Binding-site contacts:
Ligand atom C25 contacts residue LYS89 of chain 1.C at 3.6 Å.
Ligand atom C28 contacts residue PHE80 of chain 1.C at 3.5 Å (hydrophobic).
Ligand atom C27 contacts residue LYS33 of chain 1.C at 3.4 Å.
Ligand atom C24 contacts residue ILE10 of chain 1.C at 3.4 Å (hydrophobic).
Ligand atom C30 contacts residue ASP145 of chain 1.C at 3.3 Å.
Ligand atom N11 contacts residue ILE10 of chain 1.C at 3.6 Å.
Ligand atom C15 contacts residue HIS84 of chain 1.C at 3.2 Å.
Ligand atom N7 contacts residue ALA31 of chain 1.C at 3.3 Å.
Ligand atom C5 contacts residue LEU134 of chain 1.C at 3.5 Å (hydrophobic).
Ligand atom N8 contacts residue GLU81 of chain 1.C at 3.5 Å (salt-bridge).
Ligand atom N11 contacts residue PHE82 of chain 1.C at 3.5 Å.
Ligand atom C18 contacts residue ILE10 of chain 1.C at 3.6 Å (hydrophobic).
Ligand atom C28 contacts residue LYS33 of chain 1.C at 2.8 Å.
Ligand atom C4 contacts residue LEU134 of chain 1.C at 3.5 Å (hydrophobic).
Ligand atom N32 contacts residue GLU51 of chain 1.C at 2.5 Å (salt-bridge).
Ligand atom C28 contacts residue GLU51 of chain 1.C at 3.1 Å.
Ligand atom N7 contacts residue GLU81 of chain 1.C at 2.8 Å (salt-bridge).
Ligand atom C25 contacts residue ILE10 of chain 1.C at 3.0 Å (hydrophobic).
Ligand atom N11 contacts residue LEU83 of chain 1.C at 2.7 Å (h-bond).
Ligand atom C29 contacts residue ASP145 of chain 1.C at 3.5 Å.
Ligand atom C27 contacts residue PHE80 of chain 1.C at 3.6 Å (hydrophobic).
Ligand atom C15 contacts residue LEU83 of chain 1.C at 3.5 Å (hydrophobic).
Ligand atom N8 contacts residue ALA31 of chain 1.C at 3.5 Å.
Ligand atom C12 contacts residue LEU83 of chain 1.C at 3.3 Å (hydrophobic).
Ligand atom N20 contacts residue ILE10 of chain 1.C at 3.3 Å (h-bond).
Ligand atom C22 contacts residue ASP86 of chain 1.C at 3.4 Å.
Ligand atom N8 contacts residue PHE82 of chain 1.C at 3.6 Å.
Ligand atom C29 contacts residue GLU51 of chain 1.C at 3.2 Å.
Ligand atom C21 contacts residue ASP86 of chain 1.C at 3.6 Å.
Ligand atom C29 contacts residue PHE80 of chain 1.C at 3.4 Å (hydrophobic).
Ligand atom N32 contacts residue LEU55 of chain 1.C at 3.5 Å.
Ligand atom C4 contacts residue ALA31 of chain 1.C at 3.6 Å (hydrophobic).
Ligand atom N32 contacts residue PHE146 of chain 1.C at 3.1 Å (h-bond).
Ligand atom C10 contacts residue ILE10 of chain 1.C at 3.6 Å (hydrophobic).
Ligand atom N23 contacts residue ASP86 of chain 1.C at 2.9 Å (salt-bridge).
Ligand atom C24 contacts residue LYS89 of chain 1.C at 3.4 Å.
Ligand atom C16 contacts residue HIS84 of chain 1.C at 3.3 Å.
Ligand atom C30 contacts residue PHE80 of chain 1.C at 3.4 Å (hydrophobic).
Ligand atom C26 contacts residue ASP86 of chain 1.C at 3.4 Å.
Ligand atom N8 contacts residue LEU83 of chain 1.C at 3.1 Å (h-bond).

Sequence of chain 1.C:
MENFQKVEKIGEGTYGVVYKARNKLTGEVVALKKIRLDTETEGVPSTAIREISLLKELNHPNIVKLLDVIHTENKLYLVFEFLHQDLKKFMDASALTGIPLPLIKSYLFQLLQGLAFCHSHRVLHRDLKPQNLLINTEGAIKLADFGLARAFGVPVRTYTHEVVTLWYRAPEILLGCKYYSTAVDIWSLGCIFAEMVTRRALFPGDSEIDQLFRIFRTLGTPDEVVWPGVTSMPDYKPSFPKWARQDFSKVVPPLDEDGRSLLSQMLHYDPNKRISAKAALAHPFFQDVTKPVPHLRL

This small molecule binds to this protein.
Small molecule (SMILES): CN1CCN(c2cccc3nc(-c4n[nH]c5cc(-c6ccc(N)cc6)ccc45)[nH]c23)CC1